A small-molecule ligand and the protein it binds are described below.
Small molecule (SMILES): CC(=O)N[C@@H]1[C@@H](O)[C@H](O)[C@@H](CO)O[C@H]1O

Binding-site contacts:
Ligand atom C7 contacts residue ASN97 of chain 1.C at 3.6 Å.
Ligand atom C3 contacts residue ASN97 of chain 1.C at 3.8 Å.
Ligand atom C2 contacts residue ASN97 of chain 1.C at 2.5 Å.
Ligand atom N2 contacts residue ASN97 of chain 1.C at 3.0 Å (h-bond).
Ligand atom C4 contacts residue ASN97 of chain 1.C at 4.2 Å.
Ligand atom C1 contacts residue ASN97 of chain 1.C at 1.4 Å.
Ligand atom O5 contacts residue ASN97 of chain 1.C at 2.2 Å (h-bond).
Ligand atom C8 contacts residue ASN97 of chain 1.C at 3.8 Å.
Ligand atom C5 contacts residue ASN97 of chain 1.C at 3.6 Å.
Ligand atom O7 contacts residue ASN97 of chain 1.C at 4.0 Å.
Ligand atom C8 contacts residue LYS98 of chain 1.C at 4.0 Å.

Sequence of chain 1.C:
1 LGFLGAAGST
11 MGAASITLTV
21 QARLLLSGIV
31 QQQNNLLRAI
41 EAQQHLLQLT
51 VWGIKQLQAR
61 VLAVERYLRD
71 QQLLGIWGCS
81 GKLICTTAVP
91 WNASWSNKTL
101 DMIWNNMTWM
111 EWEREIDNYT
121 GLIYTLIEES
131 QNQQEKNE